The protein below binds the small molecule below.
Small molecule (SMILES): [H]/N=C\Cc1c[nH]c2ccccc12

Binding-site contacts:
Ligand atom CA contacts residue ASN109 of chain 1.A at 3.9 Å.
Ligand atom CD1 contacts residue VAL111 of chain 1.A at 3.7 Å (hydrophobic).
Ligand atom CE3 contacts residue ASN112 of chain 1.A at 3.4 Å.
Ligand atom CZ2 contacts residue GLY106 of chain 1.D at 3.5 Å.
Ligand atom CD2 contacts residue ASN112 of chain 1.A at 3.8 Å.
Ligand atom CH2 contacts residue LEU28 of chain 1.D at 3.5 Å (hydrophobic).
Ligand atom CZ3 contacts residue ASN112 of chain 1.A at 3.3 Å.
Ligand atom CE2 contacts residue PHE25 of chain 1.D at 3.9 Å (hydrophobic).
Ligand atom CE3 contacts residue PHE25 of chain 1.D at 4.1 Å (hydrophobic).
Ligand atom CE2 contacts residue ASN112 of chain 1.A at 4.1 Å.
Ligand atom CG contacts residue PHE25 of chain 1.D at 4.0 Å (hydrophobic).
Ligand atom N contacts residue ASP81 of chain 1.A at 3.4 Å (salt-bridge).
Ligand atom CD2 contacts residue VAL111 of chain 1.A at 4.1 Å (hydrophobic).
Ligand atom CD1 contacts residue ASP37 of chain 1.A at 3.3 Å.
Ligand atom CH2 contacts residue GLY106 of chain 1.D at 4.0 Å.
Ligand atom CB contacts residue VAL111 of chain 1.A at 4.0 Å (hydrophobic).
Ligand atom N contacts residue TRQ62 of chain 1.A at 1.5 Å.
Ligand atom CB contacts residue ASP37 of chain 1.A at 3.3 Å.
Ligand atom NE1 contacts residue VAL111 of chain 1.A at 4.1 Å.
Ligand atom NE1 contacts residue ASP110 of chain 1.A at 3.7 Å.
Ligand atom CZ3 contacts residue PHE51 of chain 1.D at 4.0 Å (hydrophobic).
Ligand atom CA contacts residue ASP37 of chain 1.A at 2.9 Å.
Ligand atom CE3 contacts residue PHE122 of chain 1.A at 3.9 Å (hydrophobic).
Ligand atom CD1 contacts residue ASN109 of chain 1.A at 3.6 Å.
Ligand atom CB contacts residue PHE122 of chain 1.A at 3.8 Å (hydrophobic).
Ligand atom CH2 contacts residue ASN112 of chain 1.A at 3.9 Å.
Ligand atom CB contacts residue TRQ62 of chain 1.A at 3.8 Å.
Ligand atom CZ3 contacts residue LEU28 of chain 1.D at 3.4 Å (hydrophobic).
Ligand atom CE2 contacts residue VAL111 of chain 1.A at 4.1 Å (hydrophobic).
Ligand atom CZ2 contacts residue LEU107 of chain 1.D at 4.1 Å (hydrophobic).
Ligand atom NE1 contacts residue LEU107 of chain 1.D at 3.6 Å.
Ligand atom NE1 contacts residue ASP37 of chain 1.A at 3.9 Å.
Ligand atom CG contacts residue VAL111 of chain 1.A at 3.7 Å (hydrophobic).
Ligand atom CD2 contacts residue PHE25 of chain 1.D at 3.8 Å (hydrophobic).
Ligand atom N contacts residue THR125 of chain 1.A at 3.6 Å.
Ligand atom N contacts residue ASP37 of chain 1.A at 3.0 Å (salt-bridge).
Ligand atom CA contacts residue VAL111 of chain 1.A at 3.5 Å (hydrophobic).
Ligand atom CH2 contacts residue ASN52 of chain 1.D at 3.8 Å.
Ligand atom CA contacts residue ASP81 of chain 1.A at 4.0 Å.
Ligand atom CA contacts residue TRQ62 of chain 1.A at 2.4 Å.

Sequence of chain 1.A:
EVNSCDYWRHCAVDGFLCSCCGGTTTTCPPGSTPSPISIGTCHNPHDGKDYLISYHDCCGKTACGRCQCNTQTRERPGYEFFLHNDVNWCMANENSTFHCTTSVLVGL

Sequence of chain 1.D:
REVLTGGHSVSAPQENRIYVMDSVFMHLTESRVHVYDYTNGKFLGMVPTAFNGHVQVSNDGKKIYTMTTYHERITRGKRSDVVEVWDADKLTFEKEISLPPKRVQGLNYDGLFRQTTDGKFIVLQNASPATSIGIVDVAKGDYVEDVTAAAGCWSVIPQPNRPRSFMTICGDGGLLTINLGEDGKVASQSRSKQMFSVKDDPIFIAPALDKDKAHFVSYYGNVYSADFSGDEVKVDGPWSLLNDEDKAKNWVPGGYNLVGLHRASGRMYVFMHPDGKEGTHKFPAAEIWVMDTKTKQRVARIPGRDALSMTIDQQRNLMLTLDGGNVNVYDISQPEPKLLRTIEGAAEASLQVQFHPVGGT